A protein and the small-molecule ligand that binds it are described below.
Small molecule (SMILES): Nc1nc2c(ncn2[C@@H]2O[C@H](CO[P](=O)(O)O[P](=O)(O)NP(=O)(O)O)[C@@H](O)[C@H]2O)c(=O)[nH]1

Sequence of chain 1.A:
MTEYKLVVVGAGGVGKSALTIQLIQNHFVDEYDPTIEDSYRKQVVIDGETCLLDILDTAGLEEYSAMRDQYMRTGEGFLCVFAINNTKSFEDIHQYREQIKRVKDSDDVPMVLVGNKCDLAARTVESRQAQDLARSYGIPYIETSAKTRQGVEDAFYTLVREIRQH

Binding-site contacts:
Ligand atom O1B contacts residue GLY13 of chain 1.A at 3.7 Å.
Ligand atom N3B contacts residue GLY13 of chain 1.A at 3.1 Å (h-bond).
Ligand atom O1A contacts residue GLY15 of chain 1.A at 3.4 Å.
Ligand atom N7 contacts residue GLY15 of chain 1.A at 3.6 Å.
Ligand atom C2' contacts residue VAL29 of chain 1.A at 3.6 Å (hydrophobic).
Ligand atom N7 contacts residue ALA146 of chain 1.A at 3.6 Å.
Ligand atom O6 contacts residue LYS147 of chain 1.A at 3.5 Å (salt-bridge).
Ligand atom O3A contacts residue GLY15 of chain 1.A at 3.1 Å (h-bond).
Ligand atom O2' contacts residue PHE28 of chain 1.A at 3.5 Å.
Ligand atom C8 contacts residue GLY15 of chain 1.A at 3.5 Å.
Ligand atom O2' contacts residue ASP30 of chain 1.A at 3.4 Å.
Ligand atom PB contacts residue MG1 of chain 1.B at 3.4 Å.
Ligand atom O1G contacts residue PRO34 of chain 1.A at 3.6 Å.
Ligand atom O2B contacts residue MG1 of chain 1.B at 2.3 Å.
Ligand atom O2G contacts residue MG1 of chain 1.B at 2.3 Å.
Ligand atom O3' contacts residue ASP30 of chain 1.A at 3.5 Å (salt-bridge).
Ligand atom O4' contacts residue LYS117 of chain 1.A at 3.3 Å (salt-bridge).
Ligand atom O1A contacts residue SER17 of chain 1.A at 3.6 Å.
Ligand atom O3G contacts residue GLY12 of chain 1.A at 3.4 Å.
Ligand atom O6 contacts residue ALA146 of chain 1.A at 2.7 Å (h-bond).
Ligand atom O1B contacts residue LYS16 of chain 1.A at 3.0 Å (salt-bridge).
Ligand atom C5' contacts residue GLY13 of chain 1.A at 3.5 Å.
Ligand atom O2B contacts residue SER17 of chain 1.A at 3.0 Å (h-bond).
Ligand atom N2 contacts residue ASP119 of chain 1.A at 3.0 Å (salt-bridge).
Ligand atom PG contacts residue MG1 of chain 1.B at 3.3 Å.
Ligand atom O6 contacts residue LYS117 of chain 1.A at 3.5 Å.
Ligand atom O6 contacts residue SER145 of chain 1.A at 3.4 Å.
Ligand atom O3G contacts residue GLY60 of chain 1.A at 3.0 Å (h-bond).
Ligand atom N3B contacts residue MG1 of chain 1.B at 3.6 Å.
Ligand atom C6 contacts residue LYS117 of chain 1.A at 3.6 Å.
Ligand atom O1A contacts residue ALA18 of chain 1.A at 2.9 Å (h-bond).
Ligand atom O6 contacts residue ASN116 of chain 1.A at 3.3 Å (h-bond).
Ligand atom O2B contacts residue LYS16 of chain 1.A at 3.5 Å (salt-bridge).
Ligand atom O1B contacts residue VAL14 of chain 1.A at 3.3 Å (h-bond).
Ligand atom O2G contacts residue THR35 of chain 1.A at 3.2 Å (h-bond).
Ligand atom O3G contacts residue LYS16 of chain 1.A at 2.7 Å (salt-bridge).
Ligand atom N7 contacts residue ASN116 of chain 1.A at 3.1 Å (h-bond).
Ligand atom N1 contacts residue ASP119 of chain 1.A at 3.0 Å (salt-bridge).
Ligand atom O2' contacts residue VAL29 of chain 1.A at 2.7 Å (h-bond).
Ligand atom O1B contacts residue GLY15 of chain 1.A at 3.1 Å (h-bond).